Binding-site contacts:
Ligand atom N1' contacts residue SER181 of chain 1.A at 3.6 Å (h-bond).
Ligand atom C contacts residue ARG185 of chain 1.A at 3.4 Å.
Ligand atom O2 contacts residue HEM1 of chain 1.F at 3.5 Å.
Ligand atom CB' contacts residue HEM1 of chain 1.F at 3.5 Å.
Ligand atom NH2 contacts residue TRP291 of chain 1.A at 3.2 Å (h-bond).
Ligand atom N1' contacts residue VAL271 of chain 1.A at 3.6 Å.
Ligand atom O contacts residue ARG185 of chain 1.A at 2.4 Å (salt-bridge).
Ligand atom CA contacts residue GLN182 of chain 1.A at 3.5 Å.
Ligand atom N1' contacts residue ASN273 of chain 1.A at 2.9 Å (h-bond).
Ligand atom CG contacts residue GLU296 of chain 1.A at 3.4 Å.
Ligand atom C' contacts residue MTL1 of chain 1.C at 3.5 Å.
Ligand atom O3 contacts residue PRO269 of chain 1.A at 3.6 Å.
Ligand atom N contacts residue GLN182 of chain 1.A at 3.0 Å (h-bond).
Ligand atom O' contacts residue SER181 of chain 1.A at 3.6 Å.
Ligand atom O2 contacts residue GLY290 of chain 1.A at 2.9 Å (h-bond).
Ligand atom N1 contacts residue TYR410 of chain 1.A at 3.2 Å (h-bond).
Ligand atom CD contacts residue GLU296 of chain 1.A at 3.7 Å.
Ligand atom O2 contacts residue SER289 of chain 1.A at 3.4 Å.
Ligand atom NO contacts residue HEM1 of chain 1.F at 3.7 Å.
Ligand atom O contacts residue GLN182 of chain 1.A at 3.3 Å (h-bond).
Ligand atom CB contacts residue VAL271 of chain 1.A at 3.7 Å (hydrophobic).
Ligand atom N1 contacts residue HEM1 of chain 1.F at 3.2 Å (h-bond).
Ligand atom O' contacts residue MTL1 of chain 1.C at 2.8 Å (h-bond).
Ligand atom O3 contacts residue HEM1 of chain 1.F at 3.3 Å.
Ligand atom O3 contacts residue GLY290 of chain 1.A at 3.2 Å (h-bond).
Ligand atom NE contacts residue GLU296 of chain 1.A at 2.8 Å (salt-bridge).
Ligand atom O' contacts residue ASN273 of chain 1.A at 2.6 Å (h-bond).
Ligand atom CB contacts residue GLN182 of chain 1.A at 3.6 Å.
Ligand atom NO contacts residue GLY290 of chain 1.A at 3.4 Å (h-bond).
Ligand atom CA contacts residue HEM1 of chain 1.F at 3.1 Å.
Ligand atom N1 contacts residue TRP382 of chain 1.A at 3.5 Å.
Ligand atom CA' contacts residue MTL1 of chain 1.C at 3.5 Å.
Ligand atom NH2 contacts residue HEM1 of chain 1.F at 3.6 Å.
Ligand atom O3 contacts residue TRP291 of chain 1.A at 3.1 Å (h-bond).
Ligand atom CZ contacts residue GLU296 of chain 1.A at 3.6 Å.
Ligand atom O2 contacts residue PRO269 of chain 1.A at 3.7 Å.
Ligand atom C contacts residue GLN182 of chain 1.A at 3.6 Å.
Ligand atom CB contacts residue HEM1 of chain 1.F at 3.8 Å.
Ligand atom C' contacts residue ASN273 of chain 1.A at 3.5 Å.
Ligand atom NH2 contacts residue GLU296 of chain 1.A at 3.0 Å (salt-bridge).

Sequence of chain 1.A:
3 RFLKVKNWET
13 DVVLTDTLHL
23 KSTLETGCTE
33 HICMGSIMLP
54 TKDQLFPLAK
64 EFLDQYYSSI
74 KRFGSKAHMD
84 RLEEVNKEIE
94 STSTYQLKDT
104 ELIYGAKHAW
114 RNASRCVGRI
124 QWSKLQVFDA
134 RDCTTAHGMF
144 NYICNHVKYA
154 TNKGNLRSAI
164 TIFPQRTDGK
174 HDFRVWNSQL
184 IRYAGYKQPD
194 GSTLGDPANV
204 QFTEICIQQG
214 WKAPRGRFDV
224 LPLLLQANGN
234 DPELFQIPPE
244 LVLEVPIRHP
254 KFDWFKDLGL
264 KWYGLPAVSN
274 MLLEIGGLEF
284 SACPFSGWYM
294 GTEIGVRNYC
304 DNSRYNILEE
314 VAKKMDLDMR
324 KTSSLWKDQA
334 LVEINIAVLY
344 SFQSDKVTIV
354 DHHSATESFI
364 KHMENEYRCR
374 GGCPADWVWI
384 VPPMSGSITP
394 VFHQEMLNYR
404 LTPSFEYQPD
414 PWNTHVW

A protein and the small-molecule ligand that binds it are described below.
Small molecule (SMILES): N=C(NCCC[C@H](N)C(=O)N[C@@H](CCN)C(N)=O)N[N+](=O)[O-]